The protein below binds the small molecule below.
Small molecule (SMILES): CC(=O)N[C@@H]1[C@@H](O)[C@H](O)[C@@H](CO)O[C@H]1O

Binding-site contacts:
Ligand atom O7 contacts residue SER1187 of chain 1.B at 2.7 Å (h-bond).
Ligand atom C2 contacts residue TYR289 of chain 1.B at 4.2 Å (hydrophobic).
Ligand atom C1 contacts residue ASN291 of chain 1.B at 1.4 Å.
Ligand atom O3 contacts residue ASP1188 of chain 1.B at 3.1 Å (salt-bridge).
Ligand atom C4 contacts residue ASN291 of chain 1.B at 4.3 Å.
Ligand atom N2 contacts residue TYR1189 of chain 1.B at 3.8 Å.
Ligand atom N2 contacts residue SER1187 of chain 1.B at 3.4 Å (h-bond).
Ligand atom N2 contacts residue TYR289 of chain 1.B at 3.2 Å (h-bond).
Ligand atom C2 contacts residue ASN291 of chain 1.B at 2.6 Å.
Ligand atom C8 contacts residue GLU1190 of chain 1.B at 4.1 Å.
Ligand atom O7 contacts residue ASN291 of chain 1.B at 3.3 Å (h-bond).
Ligand atom C3 contacts residue SER1187 of chain 1.B at 3.9 Å.
Ligand atom O4 contacts residue TYR1189 of chain 1.B at 3.9 Å.
Ligand atom C3 contacts residue ASN291 of chain 1.B at 3.9 Å.
Ligand atom C8 contacts residue TYR1268 of chain 1.B at 3.7 Å (hydrophobic).
Ligand atom C2 contacts residue SER1187 of chain 1.B at 3.4 Å.
Ligand atom C7 contacts residue ASN291 of chain 1.B at 3.3 Å.
Ligand atom C8 contacts residue SER1187 of chain 1.B at 4.0 Å.
Ligand atom C7 contacts residue SER1187 of chain 1.B at 3.1 Å.
Ligand atom C8 contacts residue TYR289 of chain 1.B at 3.2 Å (hydrophobic).
Ligand atom N2 contacts residue ASN291 of chain 1.B at 3.0 Å (h-bond).
Ligand atom C1 contacts residue TYR289 of chain 1.B at 4.2 Å (hydrophobic).
Ligand atom C7 contacts residue THR290 of chain 1.B at 4.2 Å.
Ligand atom O7 contacts residue THR290 of chain 1.B at 4.2 Å.
Ligand atom C8 contacts residue TYR1189 of chain 1.B at 3.7 Å (hydrophobic).
Ligand atom C4 contacts residue TYR1189 of chain 1.B at 4.4 Å (hydrophobic).
Ligand atom C7 contacts residue TYR289 of chain 1.B at 3.5 Å (hydrophobic).
Ligand atom C8 contacts residue THR290 of chain 1.B at 3.9 Å.
Ligand atom C3 contacts residue ASP1188 of chain 1.B at 4.5 Å.
Ligand atom C3 contacts residue TYR1189 of chain 1.B at 3.5 Å (hydrophobic).
Ligand atom C5 contacts residue ASN291 of chain 1.B at 3.7 Å.
Ligand atom C2 contacts residue TYR1189 of chain 1.B at 4.3 Å (hydrophobic).
Ligand atom C8 contacts residue ASN291 of chain 1.B at 4.5 Å.
Ligand atom O5 contacts residue ASN291 of chain 1.B at 2.4 Å (h-bond).
Ligand atom O3 contacts residue TYR1189 of chain 1.B at 3.5 Å.
Ligand atom O7 contacts residue GLU1190 of chain 1.B at 4.3 Å.
Ligand atom O7 contacts residue TYR289 of chain 1.B at 4.5 Å.
Ligand atom O3 contacts residue SER1187 of chain 1.B at 3.3 Å.

Sequence of chain 1.B:
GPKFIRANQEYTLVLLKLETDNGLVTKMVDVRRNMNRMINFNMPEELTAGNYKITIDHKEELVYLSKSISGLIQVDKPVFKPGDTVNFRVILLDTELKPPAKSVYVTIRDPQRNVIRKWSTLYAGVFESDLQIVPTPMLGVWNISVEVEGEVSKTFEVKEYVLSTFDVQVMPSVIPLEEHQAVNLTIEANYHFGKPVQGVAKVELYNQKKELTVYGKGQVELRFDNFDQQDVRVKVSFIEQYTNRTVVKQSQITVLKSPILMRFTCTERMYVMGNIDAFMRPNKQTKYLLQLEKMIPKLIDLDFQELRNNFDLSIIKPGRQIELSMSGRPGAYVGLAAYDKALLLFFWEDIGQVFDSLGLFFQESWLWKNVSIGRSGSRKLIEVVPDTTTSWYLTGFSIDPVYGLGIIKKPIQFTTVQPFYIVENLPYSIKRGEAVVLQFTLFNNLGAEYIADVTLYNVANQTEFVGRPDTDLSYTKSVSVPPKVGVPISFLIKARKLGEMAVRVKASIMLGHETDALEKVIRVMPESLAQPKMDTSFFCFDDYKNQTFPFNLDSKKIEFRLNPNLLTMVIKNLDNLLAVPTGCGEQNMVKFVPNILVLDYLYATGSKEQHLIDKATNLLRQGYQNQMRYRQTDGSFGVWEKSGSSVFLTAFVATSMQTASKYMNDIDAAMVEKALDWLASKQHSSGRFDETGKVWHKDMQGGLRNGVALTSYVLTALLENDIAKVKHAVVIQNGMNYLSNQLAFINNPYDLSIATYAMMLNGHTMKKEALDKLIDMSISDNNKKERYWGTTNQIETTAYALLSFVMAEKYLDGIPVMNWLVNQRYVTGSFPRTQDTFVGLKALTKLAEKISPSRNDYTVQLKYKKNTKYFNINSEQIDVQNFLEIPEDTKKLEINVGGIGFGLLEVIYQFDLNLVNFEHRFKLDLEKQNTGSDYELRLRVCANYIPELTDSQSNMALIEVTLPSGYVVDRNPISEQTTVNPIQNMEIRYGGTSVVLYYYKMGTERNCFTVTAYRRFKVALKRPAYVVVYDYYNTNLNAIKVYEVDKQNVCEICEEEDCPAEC